Binding-site contacts:
Ligand atom CD2 contacts residue LYS71 of chain 1.D at 3.7 Å.
Ligand atom O contacts residue GLN129 of chain 1.D at 3.2 Å.
Ligand atom C contacts residue LYS71 of chain 1.D at 4.1 Å.
Ligand atom CD1 contacts residue ASN108 of chain 1.D at 3.6 Å.
Ligand atom C contacts residue LYS78 of chain 1.D at 4.1 Å.
Ligand atom C contacts residue GLN129 of chain 1.D at 4.0 Å.
Ligand atom C contacts residue LYS71 of chain 1.D at 3.5 Å.
Ligand atom CD2 contacts residue LEU130 of chain 1.D at 3.4 Å (hydrophobic).
Ligand atom CA contacts residue LYS78 of chain 1.D at 3.9 Å.
Ligand atom O contacts residue LYS71 of chain 1.D at 3.4 Å.
Ligand atom CA contacts residue ILE142 of chain 1.D at 4.2 Å (hydrophobic).
Ligand atom CB contacts residue ASN108 of chain 1.D at 4.3 Å.
Ligand atom O contacts residue GLU75 of chain 1.D at 3.6 Å (salt-bridge).
Ligand atom CG contacts residue ARG67 of chain 1.D at 3.7 Å.
Ligand atom O contacts residue PHE74 of chain 1.D at 3.2 Å.
Ligand atom CD1 contacts residue ASN127 of chain 1.D at 4.3 Å.
Ligand atom O contacts residue LEU150 of chain 1.D at 3.6 Å.
Ligand atom CD1 contacts residue PHE74 of chain 1.D at 3.9 Å (hydrophobic).
Ligand atom CG contacts residue ASN108 of chain 1.D at 4.0 Å.
Ligand atom C contacts residue ILE142 of chain 1.D at 4.0 Å (hydrophobic).
Ligand atom N contacts residue LYS78 of chain 1.D at 3.7 Å.
Ligand atom CD1 contacts residue ARG67 of chain 1.D at 3.2 Å.
Ligand atom CD2 contacts residue PHE74 of chain 1.D at 4.2 Å (hydrophobic).
Ligand atom CD2 contacts residue LYS78 of chain 1.D at 3.7 Å.
Ligand atom CD1 contacts residue LEU130 of chain 1.D at 3.6 Å (hydrophobic).
Ligand atom C contacts residue LYS78 of chain 1.D at 4.2 Å.
Ligand atom C contacts residue LYS78 of chain 1.D at 4.2 Å.
Ligand atom CD1 contacts residue PHE104 of chain 1.D at 4.3 Å (hydrophobic).
Ligand atom O contacts residue LYS78 of chain 1.D at 3.3 Å (salt-bridge).
Ligand atom N contacts residue GLN129 of chain 1.D at 4.1 Å.
Ligand atom N contacts residue LYS71 of chain 1.D at 4.3 Å.
Ligand atom O contacts residue LYS71 of chain 1.D at 3.5 Å (salt-bridge).
Ligand atom O contacts residue LEU130 of chain 1.D at 4.0 Å.
Ligand atom CD contacts residue LYS78 of chain 1.D at 3.3 Å.
Ligand atom CB contacts residue GLN129 of chain 1.D at 4.3 Å.
Ligand atom O contacts residue GLU146 of chain 1.D at 4.0 Å.
Ligand atom CG contacts residue LEU130 of chain 1.D at 4.3 Å (hydrophobic).
Ligand atom O contacts residue LYS71 of chain 1.D at 2.9 Å.
Ligand atom O contacts residue LYS78 of chain 1.D at 3.3 Å (salt-bridge).
Ligand atom CA contacts residue LYS71 of chain 1.D at 3.8 Å.

A small-molecule ligand and the protein it binds are described below.
Small molecule (SMILES): CC(C)C[C@H](NC(=O)[C@H](C)N)C(=O)N[C@@H](CCCN=C(N)N)C(=O)N[C@@H](CC(C)C)C(=O)NCC(=O)N[C@@H](CC(C)C)C(=O)N1CCC[C@H]1C(=O)NCC=O

Sequence of chain 1.D:
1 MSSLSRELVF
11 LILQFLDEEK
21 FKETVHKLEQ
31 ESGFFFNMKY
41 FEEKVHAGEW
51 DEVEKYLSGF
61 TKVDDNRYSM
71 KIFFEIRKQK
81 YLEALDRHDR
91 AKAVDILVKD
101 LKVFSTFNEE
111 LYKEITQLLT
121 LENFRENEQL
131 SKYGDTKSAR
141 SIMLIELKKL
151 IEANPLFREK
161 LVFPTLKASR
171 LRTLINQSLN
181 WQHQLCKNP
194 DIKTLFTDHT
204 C